Binding-site contacts:
Ligand atom O13 contacts residue GLU319 of chain 1.A at 3.0 Å (salt-bridge).
Ligand atom C23 contacts residue GLU381 of chain 1.A at 3.5 Å.
Ligand atom N10 contacts residue ZN1 of chain 1.I at 3.5 Å.
Ligand atom C15 contacts residue GLY260 of chain 1.A at 3.5 Å.
Ligand atom C6 contacts residue GLU120 of chain 1.A at 3.3 Å.
Ligand atom O23 contacts residue GLY260 of chain 1.A at 3.5 Å.
Ligand atom C8 contacts residue GLN118 of chain 1.A at 3.5 Å.
Ligand atom N10 contacts residue LYS318 of chain 1.A at 3.5 Å (salt-bridge).
Ligand atom N10 contacts residue GLU263 of chain 1.A at 2.7 Å (salt-bridge).
Ligand atom N10 contacts residue GLU120 of chain 1.A at 2.8 Å (salt-bridge).
Ligand atom C19 contacts residue GLN118 of chain 1.A at 3.4 Å.
Ligand atom C11 contacts residue ALA261 of chain 1.A at 3.0 Å (hydrophobic).
Ligand atom N24 contacts residue ASP326 of chain 1.A at 2.7 Å (salt-bridge).
Ligand atom O12 contacts residue HIS300 of chain 1.A at 3.2 Å (h-bond).
Ligand atom O13 contacts residue ZN1 of chain 1.I at 2.2 Å.
Ligand atom O12 contacts residue ZN1 of chain 1.I at 2.2 Å.
Ligand atom O12 contacts residue GLU263 of chain 1.A at 3.2 Å (salt-bridge).
Ligand atom C11 contacts residue GLU297 of chain 1.A at 3.5 Å.
Ligand atom N10 contacts residue GLU319 of chain 1.A at 2.9 Å (salt-bridge).
Ligand atom C1 contacts residue TYR380 of chain 1.A at 3.6 Å (hydrophobic).
Ligand atom C3 contacts residue ALA261 of chain 1.A at 3.5 Å (hydrophobic).
Ligand atom C17 contacts residue GLN118 of chain 1.A at 3.3 Å.
Ligand atom O12 contacts residue GLU297 of chain 1.A at 2.8 Å (salt-bridge).
Ligand atom O24 contacts residue GLY260 of chain 1.A at 2.8 Å (h-bond).
Ligand atom C38 contacts residue ASP326 of chain 1.A at 3.5 Å.
Ligand atom P11 contacts residue ZN1 of chain 1.I at 2.7 Å.
Ligand atom C3 contacts residue GLU263 of chain 1.A at 3.4 Å.
Ligand atom C19 contacts residue MSE259 of chain 1.A at 3.3 Å.
Ligand atom O13 contacts residue TYR380 of chain 1.A at 2.6 Å (h-bond).
Ligand atom C22 contacts residue GLU120 of chain 1.A at 3.3 Å.
Ligand atom C16 contacts residue GLU297 of chain 1.A at 3.3 Å.
Ligand atom C17 contacts residue MSE259 of chain 1.A at 3.5 Å.
Ligand atom O13 contacts residue HIS296 of chain 1.A at 3.5 Å (h-bond).
Ligand atom C39 contacts residue ASP326 of chain 1.A at 3.2 Å.
Ligand atom C40 contacts residue HIS296 of chain 1.A at 3.4 Å.
Ligand atom C21 contacts residue GLU120 of chain 1.A at 3.4 Å.
Ligand atom C20 contacts residue MSE259 of chain 1.A at 3.4 Å.
Ligand atom O24 contacts residue MSE259 of chain 1.A at 3.3 Å.
Ligand atom C16 contacts residue HIS296 of chain 1.A at 3.6 Å.
Ligand atom O12 contacts residue HIS296 of chain 1.A at 3.2 Å.

Sequence of chain 1.A:
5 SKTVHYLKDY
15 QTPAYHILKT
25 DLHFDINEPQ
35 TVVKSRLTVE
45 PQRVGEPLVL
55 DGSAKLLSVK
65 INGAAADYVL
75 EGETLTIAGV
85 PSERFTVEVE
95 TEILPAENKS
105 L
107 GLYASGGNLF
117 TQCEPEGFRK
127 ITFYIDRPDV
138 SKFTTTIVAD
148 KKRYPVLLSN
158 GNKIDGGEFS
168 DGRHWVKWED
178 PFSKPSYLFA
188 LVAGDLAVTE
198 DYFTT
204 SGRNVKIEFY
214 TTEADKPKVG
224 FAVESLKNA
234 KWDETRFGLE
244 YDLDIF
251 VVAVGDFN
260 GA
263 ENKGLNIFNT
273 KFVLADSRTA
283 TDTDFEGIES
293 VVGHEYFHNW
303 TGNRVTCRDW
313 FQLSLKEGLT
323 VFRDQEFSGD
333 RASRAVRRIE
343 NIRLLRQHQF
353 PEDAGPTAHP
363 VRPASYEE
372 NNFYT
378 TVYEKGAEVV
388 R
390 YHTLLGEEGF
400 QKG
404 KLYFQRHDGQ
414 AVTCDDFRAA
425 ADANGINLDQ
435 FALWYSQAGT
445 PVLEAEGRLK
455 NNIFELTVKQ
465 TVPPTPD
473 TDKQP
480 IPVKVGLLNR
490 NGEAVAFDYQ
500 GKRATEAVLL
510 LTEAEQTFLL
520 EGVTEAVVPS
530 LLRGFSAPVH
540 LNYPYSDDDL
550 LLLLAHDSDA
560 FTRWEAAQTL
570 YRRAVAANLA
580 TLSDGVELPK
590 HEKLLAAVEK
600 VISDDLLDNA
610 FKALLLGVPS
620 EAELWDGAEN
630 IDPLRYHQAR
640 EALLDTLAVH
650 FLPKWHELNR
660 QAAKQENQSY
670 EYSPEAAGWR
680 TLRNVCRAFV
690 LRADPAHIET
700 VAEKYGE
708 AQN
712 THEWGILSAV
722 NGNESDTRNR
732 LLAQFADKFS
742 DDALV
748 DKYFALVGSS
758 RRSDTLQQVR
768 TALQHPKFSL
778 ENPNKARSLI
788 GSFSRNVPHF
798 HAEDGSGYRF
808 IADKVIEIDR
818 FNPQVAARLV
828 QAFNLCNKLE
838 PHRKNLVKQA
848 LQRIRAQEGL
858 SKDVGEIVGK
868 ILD

The protein below binds the small molecule below.
Small molecule (SMILES): NCc1ccc(C[C@H](CP(=O)(O)[C@@H](N)CCc2ccccc2)C(=O)O)cc1